Sequence of chain 1.C:
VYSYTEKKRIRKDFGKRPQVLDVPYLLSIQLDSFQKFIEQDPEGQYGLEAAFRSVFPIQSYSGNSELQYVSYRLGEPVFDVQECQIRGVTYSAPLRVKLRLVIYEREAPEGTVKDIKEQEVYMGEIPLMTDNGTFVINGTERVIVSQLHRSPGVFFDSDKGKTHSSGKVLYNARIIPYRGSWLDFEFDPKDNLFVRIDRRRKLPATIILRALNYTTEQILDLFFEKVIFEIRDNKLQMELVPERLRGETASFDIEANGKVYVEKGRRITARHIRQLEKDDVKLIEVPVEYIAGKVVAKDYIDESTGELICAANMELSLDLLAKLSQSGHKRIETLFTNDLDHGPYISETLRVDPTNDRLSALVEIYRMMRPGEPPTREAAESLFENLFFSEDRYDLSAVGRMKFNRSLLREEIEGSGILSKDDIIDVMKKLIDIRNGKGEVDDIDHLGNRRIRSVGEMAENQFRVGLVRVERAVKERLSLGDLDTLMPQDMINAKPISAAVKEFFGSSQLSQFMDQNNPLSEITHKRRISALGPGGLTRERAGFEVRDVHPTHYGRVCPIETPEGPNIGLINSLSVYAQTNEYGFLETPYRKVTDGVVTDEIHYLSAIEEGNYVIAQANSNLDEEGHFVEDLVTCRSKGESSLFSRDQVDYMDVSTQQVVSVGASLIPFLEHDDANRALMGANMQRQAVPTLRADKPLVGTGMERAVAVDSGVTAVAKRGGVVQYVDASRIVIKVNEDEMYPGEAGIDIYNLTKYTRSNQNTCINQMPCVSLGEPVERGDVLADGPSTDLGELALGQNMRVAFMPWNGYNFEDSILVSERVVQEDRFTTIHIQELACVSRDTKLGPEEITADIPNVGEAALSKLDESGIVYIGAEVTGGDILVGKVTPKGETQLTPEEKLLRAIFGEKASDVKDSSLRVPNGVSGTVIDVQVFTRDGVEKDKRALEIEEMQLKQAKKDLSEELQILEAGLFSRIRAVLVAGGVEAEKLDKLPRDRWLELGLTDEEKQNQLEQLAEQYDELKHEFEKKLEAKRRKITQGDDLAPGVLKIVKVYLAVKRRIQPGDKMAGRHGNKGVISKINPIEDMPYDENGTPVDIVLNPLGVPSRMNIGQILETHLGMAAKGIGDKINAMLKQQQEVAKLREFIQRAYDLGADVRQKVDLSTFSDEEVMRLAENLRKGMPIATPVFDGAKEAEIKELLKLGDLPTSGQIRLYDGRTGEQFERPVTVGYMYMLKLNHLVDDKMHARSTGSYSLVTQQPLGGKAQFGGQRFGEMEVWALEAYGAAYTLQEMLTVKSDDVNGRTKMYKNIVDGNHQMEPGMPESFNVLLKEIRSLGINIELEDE

Binding-site contacts:
Ligand atom O3' contacts residue GTP1 of chain 1.K at 3.2 Å (h-bond).
Ligand atom O3' contacts residue ASP464 of chain 1.D at 3.7 Å.
Ligand atom C2 contacts residue ALA426 of chain 1.D at 3.8 Å (hydrophobic).
Ligand atom P contacts residue LYS1073 of chain 1.C at 3.5 Å.
Ligand atom C5' contacts residue ASP462 of chain 1.D at 3.3 Å.
Ligand atom O2' contacts residue MG1 of chain 1.N at 2.3 Å.
Ligand atom N2 contacts residue ALA426 of chain 1.D at 2.7 Å (h-bond).
Ligand atom OP1 contacts residue LYS1065 of chain 1.C at 3.5 Å (salt-bridge).
Ligand atom C5' contacts residue HIS1237 of chain 1.C at 3.4 Å.
Ligand atom O4' contacts residue ASP464 of chain 1.D at 3.7 Å.
Ligand atom P contacts residue LYS1065 of chain 1.C at 3.8 Å.
Ligand atom C5' contacts residue GLN688 of chain 1.C at 3.8 Å.
Ligand atom O3' contacts residue ASP462 of chain 1.D at 2.8 Å (salt-bridge).
Ligand atom O3' contacts residue GLN688 of chain 1.C at 2.9 Å (h-bond).
Ligand atom O1B contacts residue ASN568 of chain 1.C at 2.7 Å (h-bond).
Ligand atom OP1 contacts residue GLN688 of chain 1.C at 2.8 Å (h-bond).
Ligand atom O3' contacts residue MG1 of chain 1.N at 1.6 Å.
Ligand atom O2A contacts residue PRO564 of chain 1.C at 3.2 Å.
Ligand atom O1A contacts residue PRO564 of chain 1.C at 3.3 Å.
Ligand atom C1' contacts residue ASP464 of chain 1.D at 3.8 Å.
Ligand atom PA contacts residue PRO564 of chain 1.C at 3.7 Å.
Ligand atom C3' contacts residue ASP462 of chain 1.D at 3.4 Å.
Ligand atom C3' contacts residue GTP1 of chain 1.K at 3.7 Å.
Ligand atom C4' contacts residue ASP464 of chain 1.D at 3.4 Å.
Ligand atom OP1 contacts residue LYS1073 of chain 1.C at 2.0 Å (salt-bridge).
Ligand atom O2' contacts residue ARG425 of chain 1.D at 3.1 Å (salt-bridge).
Ligand atom O2B contacts residue ARG529 of chain 1.C at 2.2 Å (salt-bridge).
Ligand atom C3' contacts residue MG1 of chain 1.N at 2.6 Å.
Ligand atom O2' contacts residue ASP464 of chain 1.D at 2.4 Å (salt-bridge).
Ligand atom O1B contacts residue ILE572 of chain 1.C at 3.6 Å.
Ligand atom PB contacts residue ARG529 of chain 1.C at 3.7 Å.
Ligand atom C3' contacts residue ASP464 of chain 1.D at 3.8 Å.
Ligand atom C4' contacts residue ASP462 of chain 1.D at 2.9 Å.
Ligand atom C2' contacts residue ASP464 of chain 1.D at 3.5 Å.
Ligand atom O3' contacts residue ASP460 of chain 1.D at 3.1 Å (salt-bridge).
Ligand atom C4' contacts residue MG1 of chain 1.N at 3.3 Å.
Ligand atom C4' contacts residue HIS1237 of chain 1.C at 3.7 Å.
Ligand atom C2' contacts residue MG1 of chain 1.N at 2.9 Å.
Ligand atom P contacts residue GLN688 of chain 1.C at 3.4 Å.
Ligand atom O3' contacts residue LYS1065 of chain 1.C at 2.8 Å (salt-bridge).

The protein below binds the small molecule below.
Small molecule (SMILES): Nc1nc2c(ncn2[C@@H]2O[C@H](CO[P](=O)(O)O[P](=O)(O)OP(=O)(O)O)[C@@H](O[P](=O)(O)OC[C@H]3O[C@@H](n4cnc5c(N)ncnc54)[C@H](O)[C@@H]3O[P](=O)(O)OC[C@H]3O[C@@H](n4cnc5c(=O)nc(N)[nH]c54)[C@H](O)[C@@H]3O)[C@H]2O)c(=O)[nH]1

Sequence of chain 1.D:
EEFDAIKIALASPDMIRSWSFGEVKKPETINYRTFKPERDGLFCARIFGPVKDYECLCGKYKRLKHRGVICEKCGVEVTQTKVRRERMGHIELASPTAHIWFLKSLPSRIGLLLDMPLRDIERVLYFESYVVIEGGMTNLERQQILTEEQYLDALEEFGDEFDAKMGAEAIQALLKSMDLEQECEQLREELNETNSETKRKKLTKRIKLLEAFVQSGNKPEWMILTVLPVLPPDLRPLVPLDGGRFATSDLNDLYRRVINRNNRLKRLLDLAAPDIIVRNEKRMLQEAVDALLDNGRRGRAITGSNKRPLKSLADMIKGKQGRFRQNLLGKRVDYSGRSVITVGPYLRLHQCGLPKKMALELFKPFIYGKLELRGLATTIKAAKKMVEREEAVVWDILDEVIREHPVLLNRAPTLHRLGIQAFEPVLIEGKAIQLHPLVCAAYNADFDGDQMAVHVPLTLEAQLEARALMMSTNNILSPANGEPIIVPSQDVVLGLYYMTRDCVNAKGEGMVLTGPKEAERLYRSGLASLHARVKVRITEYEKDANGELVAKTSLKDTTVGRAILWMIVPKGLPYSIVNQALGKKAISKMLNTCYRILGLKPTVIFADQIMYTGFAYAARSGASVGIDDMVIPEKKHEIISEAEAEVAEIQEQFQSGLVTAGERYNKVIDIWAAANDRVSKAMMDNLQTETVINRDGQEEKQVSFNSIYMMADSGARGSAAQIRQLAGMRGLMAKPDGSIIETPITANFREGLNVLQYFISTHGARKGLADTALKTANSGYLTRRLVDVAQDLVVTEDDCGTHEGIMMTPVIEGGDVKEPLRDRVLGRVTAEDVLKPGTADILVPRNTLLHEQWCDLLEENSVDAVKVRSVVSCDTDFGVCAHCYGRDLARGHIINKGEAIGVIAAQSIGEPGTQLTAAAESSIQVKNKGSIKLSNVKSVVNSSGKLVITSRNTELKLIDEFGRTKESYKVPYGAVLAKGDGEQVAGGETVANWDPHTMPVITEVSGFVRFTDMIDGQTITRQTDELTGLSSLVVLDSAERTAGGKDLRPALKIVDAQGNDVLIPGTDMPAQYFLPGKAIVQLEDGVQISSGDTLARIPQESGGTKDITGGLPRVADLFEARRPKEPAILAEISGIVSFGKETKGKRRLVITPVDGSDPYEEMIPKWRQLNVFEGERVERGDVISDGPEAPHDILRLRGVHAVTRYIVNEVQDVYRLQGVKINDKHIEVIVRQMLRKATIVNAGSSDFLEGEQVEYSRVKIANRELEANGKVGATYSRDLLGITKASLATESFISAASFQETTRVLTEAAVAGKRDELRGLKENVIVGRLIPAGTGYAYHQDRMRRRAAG